Sequence of chain 1.B:
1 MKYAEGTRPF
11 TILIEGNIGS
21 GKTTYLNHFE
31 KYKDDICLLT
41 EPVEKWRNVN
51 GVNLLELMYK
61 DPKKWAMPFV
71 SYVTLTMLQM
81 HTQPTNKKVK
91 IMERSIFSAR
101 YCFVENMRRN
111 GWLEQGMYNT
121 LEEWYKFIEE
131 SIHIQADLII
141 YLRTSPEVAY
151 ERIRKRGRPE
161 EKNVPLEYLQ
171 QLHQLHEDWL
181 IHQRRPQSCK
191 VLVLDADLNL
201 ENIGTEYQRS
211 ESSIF

Binding-site contacts:
Ligand atom N3 contacts residue PHE69 of chain 1.B at 3.7 Å.
Ligand atom C15 contacts residue PHE103 of chain 1.B at 3.8 Å (hydrophobic).
Ligand atom C14 contacts residue TRP46 of chain 1.B at 3.7 Å (hydrophobic).
Ligand atom O2 contacts residue MET58 of chain 1.B at 4.0 Å.
Ligand atom C14 contacts residue PHE103 of chain 1.B at 4.1 Å (hydrophobic).
Ligand atom C2' contacts residue TYR59 of chain 1.B at 4.1 Å (hydrophobic).
Ligand atom C15 contacts residue VAL73 of chain 1.B at 3.6 Å (hydrophobic).
Ligand atom C5 contacts residue TRP46 of chain 1.B at 3.8 Å (hydrophobic).
Ligand atom C5' contacts residue GLU41 of chain 1.B at 2.9 Å.
Ligand atom C3' contacts residue GLU161 of chain 1.B at 3.4 Å.
Ligand atom C5 contacts residue GLU41 of chain 1.B at 3.7 Å.
Ligand atom O2 contacts residue PHE69 of chain 1.B at 3.5 Å.
Ligand atom C2' contacts residue ILE18 of chain 1.B at 3.5 Å (hydrophobic).
Ligand atom C16 contacts residue MET77 of chain 1.B at 3.9 Å (hydrophobic).
Ligand atom N17 contacts residue VAL73 of chain 1.B at 3.5 Å.
Ligand atom C16 contacts residue SER95 of chain 1.B at 3.5 Å.
Ligand atom C2 contacts residue PHE103 of chain 1.B at 3.7 Å (hydrophobic).
Ligand atom N3 contacts residue PHE103 of chain 1.B at 3.3 Å.
Ligand atom C5 contacts residue PHE103 of chain 1.B at 3.9 Å (hydrophobic).
Ligand atom O5' contacts residue GLU41 of chain 1.B at 2.5 Å (salt-bridge).
Ligand atom N17 contacts residue PHE103 of chain 1.B at 3.3 Å.
Ligand atom O3' contacts residue TYR59 of chain 1.B at 3.6 Å (h-bond).
Ligand atom C16 contacts residue ALA99 of chain 1.B at 3.7 Å (hydrophobic).
Ligand atom O3' contacts residue GLU161 of chain 1.B at 2.6 Å (salt-bridge).
Ligand atom C5 contacts residue ARG94 of chain 1.B at 3.7 Å.
Ligand atom C2' contacts residue ARG94 of chain 1.B at 4.0 Å.
Ligand atom O2 contacts residue PHE103 of chain 1.B at 4.0 Å.
Ligand atom C3' contacts residue ILE18 of chain 1.B at 3.8 Å (hydrophobic).
Ligand atom O5' contacts residue ARG94 of chain 1.B at 3.5 Å (salt-bridge).
Ligand atom C6 contacts residue GLU41 of chain 1.B at 3.6 Å.
Ligand atom C6 contacts residue TRP46 of chain 1.B at 3.8 Å (hydrophobic).
Ligand atom C16 contacts residue VAL73 of chain 1.B at 3.8 Å (hydrophobic).
Ligand atom C5' contacts residue TRP46 of chain 1.B at 4.1 Å (hydrophobic).
Ligand atom C14 contacts residue ARG94 of chain 1.B at 3.7 Å.
Ligand atom O3' contacts residue ILE18 of chain 1.B at 3.8 Å.
Ligand atom C14 contacts residue GLU41 of chain 1.B at 3.1 Å.
Ligand atom C4 contacts residue PHE103 of chain 1.B at 3.5 Å (hydrophobic).
Ligand atom C2 contacts residue PHE69 of chain 1.B at 3.8 Å (hydrophobic).
Ligand atom O4' contacts residue TRP46 of chain 1.B at 3.7 Å.
Ligand atom C6 contacts residue ARG94 of chain 1.B at 3.4 Å.

The protein below binds the small molecule below.
Small molecule (SMILES): Cc1cc2cn([C@H]3C[C@H](O)[C@@H](CO)O3)c(=O)nc2[nH]1